A protein and the small-molecule ligand that binds it are described below.
Small molecule (SMILES): CC(=O)N1CCN(C(=O)c2ccc(C)cc2)CC1

Sequence of chain 1.A:
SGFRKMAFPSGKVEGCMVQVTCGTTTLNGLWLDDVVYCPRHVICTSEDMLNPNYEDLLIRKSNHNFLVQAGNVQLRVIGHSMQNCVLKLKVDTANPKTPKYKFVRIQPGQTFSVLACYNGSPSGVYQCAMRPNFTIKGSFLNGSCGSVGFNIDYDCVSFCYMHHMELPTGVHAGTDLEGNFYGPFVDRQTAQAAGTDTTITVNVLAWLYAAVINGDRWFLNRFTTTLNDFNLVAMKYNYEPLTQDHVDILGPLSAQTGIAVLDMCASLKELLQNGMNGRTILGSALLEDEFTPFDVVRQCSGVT

Binding-site contacts:
Ligand atom C13 contacts residue HIS164 of chain 1.A at 3.0 Å.
Ligand atom C10 contacts residue ASN142 of chain 1.A at 4.4 Å.
Ligand atom C12 contacts residue LEU27 of chain 1.A at 3.9 Å (hydrophobic).
Ligand atom N1 contacts residue LEU27 of chain 1.A at 4.2 Å.
Ligand atom C5 contacts residue ASN142 of chain 1.A at 3.5 Å.
Ligand atom O1 contacts residue CYS145 of chain 1.A at 3.0 Å (h-bond).
Ligand atom C10 contacts residue LEU27 of chain 1.A at 4.2 Å (hydrophobic).
Ligand atom N1 contacts residue DMS1 of chain 1.F at 4.0 Å.
Ligand atom O1 contacts residue GLY143 of chain 1.A at 3.3 Å (h-bond).
Ligand atom O1 contacts residue LEU141 of chain 1.A at 4.3 Å.
Ligand atom O1 contacts residue SER144 of chain 1.A at 3.7 Å.
Ligand atom O contacts residue MET49 of chain 1.A at 3.8 Å.
Ligand atom O1 contacts residue ASN142 of chain 1.A at 4.2 Å.
Ligand atom O1 contacts residue DMS1 of chain 1.F at 3.4 Å.
Ligand atom C9 contacts residue HIS41 of chain 1.A at 3.4 Å.
Ligand atom N1 contacts residue CYS145 of chain 1.A at 4.0 Å.
Ligand atom C13 contacts residue HIS41 of chain 1.A at 3.3 Å.
Ligand atom C12 contacts residue GLY143 of chain 1.A at 4.3 Å.
Ligand atom N contacts residue ASN142 of chain 1.A at 4.0 Å.
Ligand atom C12 contacts residue HIS41 of chain 1.A at 3.8 Å.
Ligand atom C13 contacts residue MET165 of chain 1.A at 4.4 Å (hydrophobic).
Ligand atom C13 contacts residue DMS1 of chain 1.F at 3.6 Å.
Ligand atom C7 contacts residue MET49 of chain 1.A at 4.5 Å (hydrophobic).
Ligand atom C6 contacts residue ASN142 of chain 1.A at 3.3 Å.
Ligand atom C13 contacts residue CYS145 of chain 1.A at 1.8 Å (hydrophobic).
Ligand atom C10 contacts residue GLY143 of chain 1.A at 4.0 Å.
Ligand atom C11 contacts residue ASN142 of chain 1.A at 3.3 Å.
Ligand atom C12 contacts residue CYS145 of chain 1.A at 2.8 Å (hydrophobic).
Ligand atom N1 contacts residue HIS41 of chain 1.A at 3.8 Å.
Ligand atom C9 contacts residue MET49 of chain 1.A at 4.2 Å (hydrophobic).
Ligand atom C12 contacts residue DMS1 of chain 1.F at 3.4 Å.
Ligand atom C8 contacts residue MET49 of chain 1.A at 4.4 Å (hydrophobic).
Ligand atom O1 contacts residue LEU27 of chain 1.A at 3.6 Å.